Sequence of chain 1.K:
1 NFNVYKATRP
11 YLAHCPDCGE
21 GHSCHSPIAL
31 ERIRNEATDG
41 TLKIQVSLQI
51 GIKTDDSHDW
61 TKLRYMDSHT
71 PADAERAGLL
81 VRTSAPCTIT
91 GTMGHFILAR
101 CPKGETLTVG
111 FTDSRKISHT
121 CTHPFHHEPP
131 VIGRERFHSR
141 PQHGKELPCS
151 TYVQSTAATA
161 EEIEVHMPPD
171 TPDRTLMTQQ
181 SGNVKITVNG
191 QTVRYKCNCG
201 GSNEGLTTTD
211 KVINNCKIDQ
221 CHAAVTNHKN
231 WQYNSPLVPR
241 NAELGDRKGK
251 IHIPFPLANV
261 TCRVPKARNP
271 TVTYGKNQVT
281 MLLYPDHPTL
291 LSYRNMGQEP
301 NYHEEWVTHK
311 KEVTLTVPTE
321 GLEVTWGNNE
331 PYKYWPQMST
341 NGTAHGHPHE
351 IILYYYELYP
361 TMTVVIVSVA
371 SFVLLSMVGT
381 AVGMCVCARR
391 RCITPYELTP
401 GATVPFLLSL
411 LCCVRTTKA

Binding-site contacts:
Ligand atom O5 contacts residue LYS181 of chain 1.J at 4.4 Å.
Ligand atom C8 contacts residue ASN259 of chain 1.K at 4.4 Å.
Ligand atom O4 contacts residue LYS181 of chain 1.J at 4.0 Å.
Ligand atom C4 contacts residue LYS181 of chain 1.J at 4.2 Å.
Ligand atom C3 contacts residue LYS181 of chain 1.J at 4.4 Å.
Ligand atom C5 contacts residue ASN259 of chain 1.K at 3.7 Å.
Ligand atom C5 contacts residue LYS181 of chain 1.J at 3.5 Å.
Ligand atom O6 contacts residue LYS181 of chain 1.J at 4.3 Å.
Ligand atom C2 contacts residue THR116 of chain 1.J at 3.8 Å.
Ligand atom N2 contacts residue THR116 of chain 1.J at 3.0 Å (h-bond).
Ligand atom C2 contacts residue ASN259 of chain 1.K at 2.5 Å.
Ligand atom C7 contacts residue ASN259 of chain 1.K at 3.2 Å.
Ligand atom O5 contacts residue ASN259 of chain 1.K at 2.4 Å (h-bond).
Ligand atom C7 contacts residue THR116 of chain 1.J at 3.8 Å.
Ligand atom C1 contacts residue ASN259 of chain 1.K at 1.4 Å.
Ligand atom O3 contacts residue THR116 of chain 1.J at 4.4 Å.
Ligand atom C3 contacts residue ASN259 of chain 1.K at 3.8 Å.
Ligand atom C3 contacts residue THR116 of chain 1.J at 4.0 Å.
Ligand atom O7 contacts residue ASN259 of chain 1.K at 3.0 Å (h-bond).
Ligand atom C4 contacts residue ASN259 of chain 1.K at 4.2 Å.
Ligand atom C6 contacts residue LYS181 of chain 1.J at 4.2 Å.
Ligand atom C1 contacts residue THR116 of chain 1.J at 4.0 Å.
Ligand atom N2 contacts residue ASN259 of chain 1.K at 2.9 Å (h-bond).
Ligand atom C8 contacts residue THR116 of chain 1.J at 3.8 Å.

Sequence of chain 1.J:
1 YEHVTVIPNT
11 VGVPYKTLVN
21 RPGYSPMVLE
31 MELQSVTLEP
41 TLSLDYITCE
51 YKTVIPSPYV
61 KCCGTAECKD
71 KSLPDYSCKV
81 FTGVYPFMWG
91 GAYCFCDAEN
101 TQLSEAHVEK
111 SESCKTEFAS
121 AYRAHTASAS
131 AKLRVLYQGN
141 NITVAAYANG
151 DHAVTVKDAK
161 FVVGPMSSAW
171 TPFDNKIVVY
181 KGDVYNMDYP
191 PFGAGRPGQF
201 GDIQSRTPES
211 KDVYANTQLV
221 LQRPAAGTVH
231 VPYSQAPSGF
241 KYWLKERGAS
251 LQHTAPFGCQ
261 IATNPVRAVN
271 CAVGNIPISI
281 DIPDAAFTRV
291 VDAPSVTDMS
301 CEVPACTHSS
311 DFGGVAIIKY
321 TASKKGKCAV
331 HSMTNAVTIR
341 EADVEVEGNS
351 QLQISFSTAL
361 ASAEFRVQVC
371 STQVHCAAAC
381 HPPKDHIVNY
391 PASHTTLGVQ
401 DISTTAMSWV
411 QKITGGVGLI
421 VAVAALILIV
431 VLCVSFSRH

The small molecule below binds the protein below.
Small molecule (SMILES): CC(=O)N[C@@H]1[C@@H](O)[C@H](O)[C@@H](CO)O[C@H]1O